Sequence of chain 3.A:
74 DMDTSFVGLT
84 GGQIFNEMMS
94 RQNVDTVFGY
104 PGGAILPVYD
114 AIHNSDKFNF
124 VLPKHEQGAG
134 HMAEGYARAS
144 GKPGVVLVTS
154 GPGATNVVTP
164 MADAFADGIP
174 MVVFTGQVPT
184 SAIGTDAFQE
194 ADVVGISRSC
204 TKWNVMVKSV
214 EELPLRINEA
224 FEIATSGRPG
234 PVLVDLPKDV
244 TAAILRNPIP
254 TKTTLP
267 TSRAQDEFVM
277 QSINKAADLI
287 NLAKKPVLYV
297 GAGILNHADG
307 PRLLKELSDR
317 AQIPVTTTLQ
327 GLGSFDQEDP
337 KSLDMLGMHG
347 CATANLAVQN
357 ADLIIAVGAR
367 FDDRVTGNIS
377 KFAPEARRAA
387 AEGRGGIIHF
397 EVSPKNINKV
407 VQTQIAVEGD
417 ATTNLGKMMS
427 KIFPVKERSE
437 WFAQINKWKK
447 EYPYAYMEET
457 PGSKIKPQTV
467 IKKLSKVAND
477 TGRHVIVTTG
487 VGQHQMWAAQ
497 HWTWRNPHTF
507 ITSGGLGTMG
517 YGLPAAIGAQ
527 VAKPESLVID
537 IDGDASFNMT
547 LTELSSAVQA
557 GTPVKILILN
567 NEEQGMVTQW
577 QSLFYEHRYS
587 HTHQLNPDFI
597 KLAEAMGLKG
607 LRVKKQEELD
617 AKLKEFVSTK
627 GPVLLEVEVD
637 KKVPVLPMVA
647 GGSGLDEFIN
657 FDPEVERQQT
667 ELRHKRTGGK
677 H

Sequence of chain 3.B:
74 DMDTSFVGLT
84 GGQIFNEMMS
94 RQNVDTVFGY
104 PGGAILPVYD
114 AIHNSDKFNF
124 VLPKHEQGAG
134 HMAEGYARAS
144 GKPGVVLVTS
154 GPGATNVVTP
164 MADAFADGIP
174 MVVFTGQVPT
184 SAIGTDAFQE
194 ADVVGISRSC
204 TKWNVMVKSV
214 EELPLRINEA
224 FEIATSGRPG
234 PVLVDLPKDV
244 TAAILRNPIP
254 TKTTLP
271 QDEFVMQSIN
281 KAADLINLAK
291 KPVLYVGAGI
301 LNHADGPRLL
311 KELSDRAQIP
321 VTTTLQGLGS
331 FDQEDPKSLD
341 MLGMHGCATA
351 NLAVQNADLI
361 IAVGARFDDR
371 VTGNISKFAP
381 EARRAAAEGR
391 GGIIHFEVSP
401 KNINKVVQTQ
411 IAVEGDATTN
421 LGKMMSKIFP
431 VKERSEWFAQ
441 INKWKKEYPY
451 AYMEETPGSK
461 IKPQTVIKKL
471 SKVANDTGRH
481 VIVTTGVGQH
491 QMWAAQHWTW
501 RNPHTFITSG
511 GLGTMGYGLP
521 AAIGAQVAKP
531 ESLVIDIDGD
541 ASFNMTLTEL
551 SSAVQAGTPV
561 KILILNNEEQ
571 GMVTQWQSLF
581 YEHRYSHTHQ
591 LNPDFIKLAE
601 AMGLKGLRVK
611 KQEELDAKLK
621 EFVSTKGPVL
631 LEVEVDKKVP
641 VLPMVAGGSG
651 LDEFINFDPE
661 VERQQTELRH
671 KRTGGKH

Binding-site contacts:
Ligand atom N1' contacts residue MET545 of chain 3.B at 3.7 Å.
Ligand atom C2 contacts residue P231 of chain 3.K at 3.4 Å.
Ligand atom C2 contacts residue VAL573 of chain 3.B at 3.2 Å (hydrophobic).
Ligand atom S1 contacts residue MET515 of chain 3.B at 3.1 Å (h-bond).
Ligand atom N3' contacts residue GLY513 of chain 3.B at 3.5 Å (h-bond).
Ligand atom C4 contacts residue P231 of chain 3.K at 3.7 Å.
Ligand atom C4' contacts residue GLY513 of chain 3.B at 3.5 Å.
Ligand atom C4' contacts residue MET515 of chain 3.B at 3.5 Å (hydrophobic).
Ligand atom N4' contacts residue GLY513 of chain 3.B at 2.7 Å (h-bond).
Ligand atom N3' contacts residue THR514 of chain 3.B at 3.9 Å.
Ligand atom CM2 contacts residue PRO155 of chain 3.A at 3.8 Å (hydrophobic).
Ligand atom C6' contacts residue GLU129 of chain 3.A at 2.9 Å.
Ligand atom S1 contacts residue TYR103 of chain 3.A at 3.9 Å.
Ligand atom CM4 contacts residue VAL487 of chain 3.B at 3.9 Å (hydrophobic).
Ligand atom C2' contacts residue GLU129 of chain 3.A at 3.8 Å.
Ligand atom C2 contacts residue MET515 of chain 3.B at 3.8 Å (hydrophobic).
Ligand atom S1 contacts residue GLN570 of chain 3.B at 2.8 Å (h-bond).
Ligand atom C7' contacts residue GLY105 of chain 3.A at 3.9 Å.
Ligand atom N4' contacts residue MET515 of chain 3.B at 3.6 Å.
Ligand atom CM2 contacts residue GLU129 of chain 3.A at 3.7 Å.
Ligand atom CM2 contacts residue ASN159 of chain 3.A at 3.0 Å.
Ligand atom C5' contacts residue MET515 of chain 3.B at 3.6 Å (hydrophobic).
Ligand atom CM4 contacts residue P231 of chain 3.K at 3.6 Å.
Ligand atom N3' contacts residue PRO155 of chain 3.A at 3.4 Å.
Ligand atom S1 contacts residue P231 of chain 3.K at 3.6 Å.
Ligand atom S1 contacts residue VAL573 of chain 3.B at 3.8 Å.
Ligand atom CM2 contacts residue THR514 of chain 3.B at 3.8 Å.
Ligand atom C7' contacts residue PRO104 of chain 3.A at 3.5 Å (hydrophobic).
Ligand atom N3' contacts residue MET515 of chain 3.B at 3.0 Å (h-bond).
Ligand atom N3 contacts residue GLY105 of chain 3.A at 4.0 Å.
Ligand atom CM4 contacts residue GLN192 of chain 3.A at 3.9 Å.
Ligand atom CM2 contacts residue MET545 of chain 3.B at 3.8 Å (hydrophobic).
Ligand atom N1' contacts residue GLU129 of chain 3.A at 2.6 Å (salt-bridge).
Ligand atom N4' contacts residue PRO155 of chain 3.A at 4.0 Å.
Ligand atom C7' contacts residue THR152 of chain 3.A at 3.6 Å.
Ligand atom C4' contacts residue PRO155 of chain 3.A at 3.7 Å (hydrophobic).
Ligand atom C2' contacts residue MET515 of chain 3.B at 3.8 Å (hydrophobic).
Ligand atom C2' contacts residue PRO155 of chain 3.A at 3.8 Å (hydrophobic).
Ligand atom N4' contacts residue GLN192 of chain 3.A at 3.2 Å (h-bond).
Ligand atom CM2 contacts residue MET515 of chain 3.B at 3.7 Å (hydrophobic).

A protein and the small-molecule ligand that binds it are described below.
Small molecule (SMILES): Cc1ncc(CNC(C)CS)c(N)n1